Sequence of chain 1.C:
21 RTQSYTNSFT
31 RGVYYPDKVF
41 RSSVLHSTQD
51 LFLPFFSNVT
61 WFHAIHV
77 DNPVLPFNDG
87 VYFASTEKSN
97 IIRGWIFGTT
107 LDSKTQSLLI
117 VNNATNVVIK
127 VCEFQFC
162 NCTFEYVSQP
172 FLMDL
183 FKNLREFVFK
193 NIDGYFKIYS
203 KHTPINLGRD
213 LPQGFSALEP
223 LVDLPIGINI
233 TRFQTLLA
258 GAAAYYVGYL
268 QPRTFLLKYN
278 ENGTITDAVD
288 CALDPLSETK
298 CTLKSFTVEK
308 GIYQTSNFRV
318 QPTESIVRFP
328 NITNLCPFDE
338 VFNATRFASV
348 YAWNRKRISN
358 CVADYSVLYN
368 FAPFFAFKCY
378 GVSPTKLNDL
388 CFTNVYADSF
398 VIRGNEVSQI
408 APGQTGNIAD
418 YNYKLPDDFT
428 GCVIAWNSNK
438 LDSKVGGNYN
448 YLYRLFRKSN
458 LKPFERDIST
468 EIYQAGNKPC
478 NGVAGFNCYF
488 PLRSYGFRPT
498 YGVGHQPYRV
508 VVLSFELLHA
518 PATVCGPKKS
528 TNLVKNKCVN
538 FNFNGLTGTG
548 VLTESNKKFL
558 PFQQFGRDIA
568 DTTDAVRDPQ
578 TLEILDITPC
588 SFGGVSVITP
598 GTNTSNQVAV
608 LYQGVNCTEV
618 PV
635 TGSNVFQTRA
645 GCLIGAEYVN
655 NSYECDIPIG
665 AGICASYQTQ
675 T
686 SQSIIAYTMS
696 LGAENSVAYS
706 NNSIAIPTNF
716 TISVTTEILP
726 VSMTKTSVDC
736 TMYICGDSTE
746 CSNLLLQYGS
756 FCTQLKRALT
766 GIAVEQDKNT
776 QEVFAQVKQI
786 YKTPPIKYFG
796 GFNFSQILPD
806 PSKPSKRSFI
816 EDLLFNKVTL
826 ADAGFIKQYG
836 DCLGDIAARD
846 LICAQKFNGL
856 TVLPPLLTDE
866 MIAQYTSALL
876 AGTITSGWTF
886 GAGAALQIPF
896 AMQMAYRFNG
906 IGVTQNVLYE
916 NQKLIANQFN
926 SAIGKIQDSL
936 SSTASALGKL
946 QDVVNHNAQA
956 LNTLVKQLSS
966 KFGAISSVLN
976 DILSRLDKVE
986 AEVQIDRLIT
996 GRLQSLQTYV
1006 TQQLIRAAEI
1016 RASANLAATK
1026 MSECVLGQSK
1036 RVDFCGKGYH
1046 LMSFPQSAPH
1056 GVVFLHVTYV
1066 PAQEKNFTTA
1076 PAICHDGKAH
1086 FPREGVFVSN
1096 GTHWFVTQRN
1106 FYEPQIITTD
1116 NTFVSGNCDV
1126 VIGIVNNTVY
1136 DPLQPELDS

Binding-site contacts:
Ligand atom C2 contacts residue ASN162 of chain 1.C at 2.5 Å.
Ligand atom C5 contacts residue ASN162 of chain 1.C at 3.7 Å.
Ligand atom C7 contacts residue ASN162 of chain 1.C at 3.8 Å.
Ligand atom C1 contacts residue GLU129 of chain 1.C at 4.2 Å.
Ligand atom O6 contacts residue GLN112 of chain 1.C at 3.8 Å.
Ligand atom O5 contacts residue ASN162 of chain 1.C at 2.4 Å (h-bond).
Ligand atom O5 contacts residue GLU129 of chain 1.C at 4.0 Å.
Ligand atom C4 contacts residue ASN162 of chain 1.C at 4.2 Å.
Ligand atom O6 contacts residue GLU129 of chain 1.C at 4.4 Å.
Ligand atom N2 contacts residue ASN162 of chain 1.C at 2.9 Å (h-bond).
Ligand atom C3 contacts residue ASN162 of chain 1.C at 3.8 Å.
Ligand atom O7 contacts residue ASN162 of chain 1.C at 4.3 Å.
Ligand atom C1 contacts residue ASN162 of chain 1.C at 1.4 Å.

A protein and the small-molecule ligand that binds it are described below.
Small molecule (SMILES): CC(=O)N[C@@H]1[C@@H](O)[C@H](O)[C@@H](CO)O[C@H]1O